Sequence of chain 1.B:
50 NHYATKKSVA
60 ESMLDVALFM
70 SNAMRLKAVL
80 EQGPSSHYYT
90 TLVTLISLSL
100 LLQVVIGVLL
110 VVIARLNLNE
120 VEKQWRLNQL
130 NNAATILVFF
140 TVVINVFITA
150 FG

Sequence of chain 1.F:
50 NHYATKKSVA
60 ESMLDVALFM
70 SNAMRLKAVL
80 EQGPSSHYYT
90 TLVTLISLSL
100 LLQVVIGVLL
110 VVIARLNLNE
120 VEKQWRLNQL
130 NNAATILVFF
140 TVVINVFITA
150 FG

A protein and the small-molecule ligand that binds it are described below.
Small molecule (SMILES): CC(C)CCC[C@@H](C)[C@H]1CC[C@H]2[C@@H]3CC=C4C[C@@H](O)CC[C@]4(C)[C@H]3CC[C@]12C

Binding-site contacts:
Ligand atom C19 contacts residue ILE135 of chain 1.B at 3.6 Å (hydrophobic).
Ligand atom C10 contacts residue ILE135 of chain 1.B at 4.4 Å (hydrophobic).
Ligand atom C18 contacts residue LEU136 of chain 1.B at 3.7 Å (hydrophobic).
Ligand atom C4 contacts residue VAL111 of chain 1.F at 4.1 Å (hydrophobic).
Ligand atom C8 contacts residue ILE135 of chain 1.B at 4.1 Å (hydrophobic).
Ligand atom C5 contacts residue ILE135 of chain 1.B at 4.1 Å (hydrophobic).
Ligand atom C2 contacts residue GLN128 of chain 1.B at 3.9 Å.
Ligand atom C19 contacts residue ALA132 of chain 1.B at 4.0 Å (hydrophobic).
Ligand atom O1 contacts residue GLN128 of chain 1.B at 4.4 Å.
Ligand atom C18 contacts residue ILE135 of chain 1.B at 3.9 Å (hydrophobic).
Ligand atom C19 contacts residue ASN131 of chain 1.B at 3.8 Å.
Ligand atom C7 contacts residue ILE135 of chain 1.B at 4.4 Å (hydrophobic).
Ligand atom O1 contacts residue ASN131 of chain 1.B at 4.3 Å.
Ligand atom C26 contacts residue PHE139 of chain 1.B at 4.3 Å (hydrophobic).
Ligand atom C6 contacts residue ILE135 of chain 1.B at 4.2 Å (hydrophobic).